A protein and the small-molecule ligand that binds it are described below.
Small molecule (SMILES): O=P(O)(O)OC[C@H]1O[C@](O)(COP(=O)(O)O)[C@@H](O)[C@@H]1O

Sequence of chain 1.D:
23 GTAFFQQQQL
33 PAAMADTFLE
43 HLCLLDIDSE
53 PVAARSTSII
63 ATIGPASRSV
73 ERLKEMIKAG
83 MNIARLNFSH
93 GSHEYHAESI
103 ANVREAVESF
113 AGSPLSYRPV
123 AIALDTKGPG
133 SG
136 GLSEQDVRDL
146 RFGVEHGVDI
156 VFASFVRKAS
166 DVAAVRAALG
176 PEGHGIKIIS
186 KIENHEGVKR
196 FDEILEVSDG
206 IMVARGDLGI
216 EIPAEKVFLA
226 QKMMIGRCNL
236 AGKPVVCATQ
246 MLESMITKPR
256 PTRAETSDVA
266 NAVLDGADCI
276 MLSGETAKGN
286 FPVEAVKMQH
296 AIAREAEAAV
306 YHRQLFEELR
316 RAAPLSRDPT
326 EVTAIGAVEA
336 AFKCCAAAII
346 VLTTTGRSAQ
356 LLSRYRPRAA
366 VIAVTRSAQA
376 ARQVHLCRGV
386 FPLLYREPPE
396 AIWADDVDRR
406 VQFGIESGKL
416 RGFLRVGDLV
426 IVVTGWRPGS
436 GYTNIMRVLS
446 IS

Binding-site contacts:
Ligand atom O6 contacts residue THR349 of chain 1.D at 3.1 Å (h-bond).
Ligand atom O1P contacts residue GLY434 of chain 1.D at 2.8 Å (h-bond).
Ligand atom C4 contacts residue GLY434 of chain 1.D at 3.3 Å.
Ligand atom O3 contacts residue ARG432 of chain 1.D at 2.8 Å (salt-bridge).
Ligand atom O4P contacts residue THR349 of chain 1.D at 3.3 Å (h-bond).
Ligand atom P2 contacts residue THR348 of chain 1.D at 3.6 Å.
Ligand atom P2 contacts residue SER435 of chain 1.D at 3.6 Å.
Ligand atom O4P contacts residue SER435 of chain 1.D at 2.9 Å (h-bond).
Ligand atom C3 contacts residue ARG432 of chain 1.D at 3.3 Å.
Ligand atom O6P contacts residue SER353 of chain 1.D at 2.6 Å (h-bond).
Ligand atom O2 contacts residue LEU347 of chain 1.D at 3.5 Å.
Ligand atom O4P contacts residue THR350 of chain 1.D at 2.8 Å (h-bond).
Ligand atom O4 contacts residue GLY434 of chain 1.D at 2.6 Å (h-bond).
Ligand atom O3 contacts residue TRP398 of chain 1.D at 3.7 Å.
Ligand atom C3 contacts residue GLY434 of chain 1.D at 3.5 Å.
Ligand atom O5P contacts residue SER353 of chain 1.D at 3.6 Å (h-bond).
Ligand atom P1 contacts residue ARG405 of chain 1.D at 3.6 Å.
Ligand atom O2P contacts residue ARG405 of chain 1.D at 2.6 Å (salt-bridge).
Ligand atom C1 contacts residue ARG405 of chain 1.D at 3.8 Å.
Ligand atom O3P contacts residue TRP398 of chain 1.D at 2.8 Å (h-bond).
Ligand atom O4 contacts residue TYR437 of chain 1.D at 2.8 Å (h-bond).
Ligand atom P2 contacts residue SER353 of chain 1.D at 3.5 Å.
Ligand atom O3P contacts residue ARG405 of chain 1.D at 2.8 Å (salt-bridge).
Ligand atom O2 contacts residue GLY430 of chain 1.D at 3.6 Å (h-bond).
Ligand atom O6P contacts residue THR348 of chain 1.D at 2.6 Å (h-bond).
Ligand atom O6 contacts residue THR348 of chain 1.D at 3.6 Å.
Ligand atom C5 contacts residue GLY434 of chain 1.D at 3.4 Å.
Ligand atom O4 contacts residue THR438 of chain 1.D at 3.4 Å (h-bond).
Ligand atom C6 contacts residue LEU347 of chain 1.D at 3.8 Å (hydrophobic).
Ligand atom O4P contacts residue THR348 of chain 1.D at 3.6 Å.
Ligand atom O4 contacts residue GLY436 of chain 1.D at 3.7 Å.
Ligand atom O1 contacts residue GLY434 of chain 1.D at 3.7 Å.
Ligand atom O5P contacts residue SER435 of chain 1.D at 3.3 Å (h-bond).
Ligand atom C6 contacts residue SER353 of chain 1.D at 3.7 Å.
Ligand atom C6 contacts residue THR438 of chain 1.D at 3.5 Å.
Ligand atom O5P contacts residue GLY436 of chain 1.D at 2.9 Å (h-bond).
Ligand atom O6 contacts residue SER435 of chain 1.D at 3.8 Å.
Ligand atom O3 contacts residue GLY430 of chain 1.D at 3.1 Å.
Ligand atom O1P contacts residue PRO433 of chain 1.D at 3.5 Å.
Ligand atom P2 contacts residue THR349 of chain 1.D at 3.8 Å.